This small molecule binds to this protein.
Small molecule (SMILES): CC[C@H](C)[C@H](NC(=O)[C@H](CCCCN)NC(=O)[C@@H](NC(=O)[C@@H](NC(=O)[C@H](CS)NC(=O)[C@@H](N)CCC(=O)O)[C@@H](C)O)[C@@H](C)O)C(=O)N[C@@H](CCCCN)C(=O)N1CCC[C@H]1C=O

Binding-site contacts:
Ligand atom CB contacts residue ILE52 of chain 1.A at 3.8 Å (hydrophobic).
Ligand atom CB contacts residue GLN254 of chain 1.A at 3.5 Å.
Ligand atom O contacts residue TRP56 of chain 1.A at 4.1 Å.
Ligand atom CG2 contacts residue LEU132 of chain 1.A at 3.6 Å (hydrophobic).
Ligand atom C contacts residue GLN254 of chain 1.A at 3.7 Å.
Ligand atom O contacts residue THR253 of chain 1.A at 4.0 Å.
Ligand atom O contacts residue GLN254 of chain 1.A at 3.8 Å.
Ligand atom OG1 contacts residue SER134 of chain 1.A at 4.0 Å.
Ligand atom CG contacts residue ASN54 of chain 1.A at 4.3 Å.
Ligand atom OE2 contacts residue ARG128 of chain 1.A at 4.2 Å.
Ligand atom CB contacts residue ASN54 of chain 1.A at 3.1 Å.
Ligand atom CB contacts residue THR253 of chain 1.A at 4.0 Å.
Ligand atom NZ contacts residue ALA255 of chain 1.A at 3.9 Å.
Ligand atom CA contacts residue GLN254 of chain 1.A at 3.5 Å.
Ligand atom CG contacts residue ARG128 of chain 1.A at 4.3 Å.
Ligand atom N contacts residue ASN54 of chain 1.A at 4.0 Å.
Ligand atom CG2 contacts residue LEU250 of chain 1.A at 4.2 Å (hydrophobic).
Ligand atom CG2 contacts residue VAL246 of chain 1.A at 4.1 Å (hydrophobic).
Ligand atom CG2 contacts residue ILE52 of chain 1.A at 4.3 Å (hydrophobic).
Ligand atom O contacts residue ASN54 of chain 1.A at 4.0 Å.
Ligand atom O contacts residue LEU250 of chain 1.A at 3.5 Å.
Ligand atom CG1 contacts residue ILE52 of chain 1.A at 3.4 Å (hydrophobic).
Ligand atom CD1 contacts residue THR253 of chain 1.A at 3.8 Å.
Ligand atom CA contacts residue ASN54 of chain 1.A at 3.1 Å.
Ligand atom CD1 contacts residue LEU250 of chain 1.A at 3.8 Å (hydrophobic).
Ligand atom CA contacts residue CYS131 of chain 1.A at 4.2 Å (hydrophobic).
Ligand atom CB contacts residue PRO133 of chain 1.A at 4.3 Å (hydrophobic).
Ligand atom CG2 contacts residue THR253 of chain 1.A at 3.6 Å.
Ligand atom SG contacts residue CYS131 of chain 1.A at 2.0 Å (h-bond).
Ligand atom N contacts residue THR253 of chain 1.A at 4.2 Å.
Ligand atom CA contacts residue GLN254 of chain 1.A at 3.8 Å.
Ligand atom CB contacts residue CYS131 of chain 1.A at 3.1 Å (hydrophobic).
Ligand atom CB contacts residue LEU132 of chain 1.A at 4.0 Å (hydrophobic).
Ligand atom CG2 contacts residue TRP56 of chain 1.A at 3.8 Å (hydrophobic).
Ligand atom CG2 contacts residue GLN254 of chain 1.A at 4.0 Å.
Ligand atom CD1 contacts residue LEU132 of chain 1.A at 3.8 Å (hydrophobic).
Ligand atom OG1 contacts residue PRO133 of chain 1.A at 3.3 Å (h-bond).
Ligand atom OG1 contacts residue LEU132 of chain 1.A at 4.2 Å.
Ligand atom N contacts residue GLN254 of chain 1.A at 2.9 Å (h-bond).
Ligand atom C contacts residue ASN54 of chain 1.A at 3.8 Å.

Sequence of chain 1.A:
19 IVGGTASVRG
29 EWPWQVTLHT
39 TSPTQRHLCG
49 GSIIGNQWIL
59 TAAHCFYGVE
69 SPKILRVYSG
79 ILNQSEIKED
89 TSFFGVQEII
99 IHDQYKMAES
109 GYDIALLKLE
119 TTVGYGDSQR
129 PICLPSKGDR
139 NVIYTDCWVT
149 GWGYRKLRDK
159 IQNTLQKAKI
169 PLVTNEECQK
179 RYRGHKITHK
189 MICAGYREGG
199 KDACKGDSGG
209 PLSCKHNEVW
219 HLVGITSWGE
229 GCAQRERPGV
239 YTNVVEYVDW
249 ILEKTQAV